This small molecule binds to this protein.
Small molecule (SMILES): CC(=O)N[C@@H]1[C@@H](O)[C@H](O)[C@@H](CO)O[C@H]1O

Binding-site contacts:
Ligand atom C1 contacts residue ASP164 of chain 1.A at 4.0 Å.
Ligand atom C8 contacts residue ASN166 of chain 1.A at 4.2 Å.
Ligand atom C7 contacts residue ASN166 of chain 1.A at 4.0 Å.
Ligand atom N2 contacts residue ASN166 of chain 1.A at 3.0 Å (h-bond).
Ligand atom C2 contacts residue ASN166 of chain 1.A at 2.5 Å.
Ligand atom N2 contacts residue ASP164 of chain 1.A at 3.9 Å.
Ligand atom O5 contacts residue ASN166 of chain 1.A at 2.4 Å (h-bond).
Ligand atom C5 contacts residue ASN166 of chain 1.A at 3.8 Å.
Ligand atom C3 contacts residue ASN166 of chain 1.A at 3.9 Å.
Ligand atom C4 contacts residue ASN166 of chain 1.A at 4.3 Å.
Ligand atom C1 contacts residue ASN166 of chain 1.A at 1.5 Å.

Sequence of chain 1.A:
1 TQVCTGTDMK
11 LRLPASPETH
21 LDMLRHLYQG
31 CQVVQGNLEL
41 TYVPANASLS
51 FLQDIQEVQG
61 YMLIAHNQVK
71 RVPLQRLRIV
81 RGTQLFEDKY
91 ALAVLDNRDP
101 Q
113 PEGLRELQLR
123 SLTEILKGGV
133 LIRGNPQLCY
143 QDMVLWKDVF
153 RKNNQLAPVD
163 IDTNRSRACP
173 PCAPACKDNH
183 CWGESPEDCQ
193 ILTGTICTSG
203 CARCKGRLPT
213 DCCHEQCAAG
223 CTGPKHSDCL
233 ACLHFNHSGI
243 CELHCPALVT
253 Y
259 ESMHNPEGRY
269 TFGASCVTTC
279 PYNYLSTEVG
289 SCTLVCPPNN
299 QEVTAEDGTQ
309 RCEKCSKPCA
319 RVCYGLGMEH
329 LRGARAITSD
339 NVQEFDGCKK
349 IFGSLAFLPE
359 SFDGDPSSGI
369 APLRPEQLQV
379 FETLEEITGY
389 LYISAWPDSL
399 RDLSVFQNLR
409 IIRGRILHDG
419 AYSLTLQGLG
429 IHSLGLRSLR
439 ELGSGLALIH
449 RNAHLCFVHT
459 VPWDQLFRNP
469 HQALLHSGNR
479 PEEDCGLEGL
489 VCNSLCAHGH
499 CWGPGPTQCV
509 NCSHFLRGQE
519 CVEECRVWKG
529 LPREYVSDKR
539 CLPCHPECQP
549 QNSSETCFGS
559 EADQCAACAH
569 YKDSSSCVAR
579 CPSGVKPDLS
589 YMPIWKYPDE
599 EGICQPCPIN